Binding-site contacts:
Ligand atom C1 contacts residue ASN155 of chain 1.E at 1.4 Å.
Ligand atom N2 contacts residue ASN155 of chain 1.E at 3.0 Å (h-bond).
Ligand atom O7 contacts residue ASN155 of chain 1.E at 4.0 Å.
Ligand atom O5 contacts residue ASN155 of chain 1.E at 2.3 Å (h-bond).
Ligand atom C2 contacts residue ASN155 of chain 1.E at 2.6 Å.
Ligand atom O6 contacts residue ASN155 of chain 1.E at 4.5 Å.
Ligand atom C8 contacts residue ASN155 of chain 1.E at 4.5 Å.
Ligand atom C5 contacts residue ASN155 of chain 1.E at 3.5 Å.
Ligand atom C4 contacts residue ASN155 of chain 1.E at 4.2 Å.
Ligand atom C3 contacts residue ASN155 of chain 1.E at 3.9 Å.
Ligand atom C7 contacts residue ASN155 of chain 1.E at 3.5 Å.

Sequence of chain 1.E:
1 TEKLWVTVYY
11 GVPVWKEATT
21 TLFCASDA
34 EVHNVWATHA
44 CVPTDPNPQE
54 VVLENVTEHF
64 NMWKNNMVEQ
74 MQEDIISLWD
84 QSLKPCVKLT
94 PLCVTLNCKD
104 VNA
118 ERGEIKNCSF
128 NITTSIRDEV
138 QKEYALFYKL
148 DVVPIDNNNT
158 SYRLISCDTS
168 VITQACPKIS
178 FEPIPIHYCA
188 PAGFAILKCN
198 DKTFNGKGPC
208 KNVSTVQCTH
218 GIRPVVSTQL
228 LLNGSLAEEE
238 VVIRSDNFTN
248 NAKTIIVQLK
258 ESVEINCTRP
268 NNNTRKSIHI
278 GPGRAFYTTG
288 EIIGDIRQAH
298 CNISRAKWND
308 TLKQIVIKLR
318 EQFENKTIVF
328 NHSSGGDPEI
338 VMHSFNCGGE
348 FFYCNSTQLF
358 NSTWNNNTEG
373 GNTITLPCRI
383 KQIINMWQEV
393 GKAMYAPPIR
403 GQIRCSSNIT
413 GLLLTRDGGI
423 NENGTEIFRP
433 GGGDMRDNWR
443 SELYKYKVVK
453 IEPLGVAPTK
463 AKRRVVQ

A protein and the small-molecule ligand that binds it are described below.
Small molecule (SMILES): CC(=O)N[C@@H]1[C@@H](O)[C@H](O)[C@@H](CO)O[C@H]1O